Sequence of chain 1.A:
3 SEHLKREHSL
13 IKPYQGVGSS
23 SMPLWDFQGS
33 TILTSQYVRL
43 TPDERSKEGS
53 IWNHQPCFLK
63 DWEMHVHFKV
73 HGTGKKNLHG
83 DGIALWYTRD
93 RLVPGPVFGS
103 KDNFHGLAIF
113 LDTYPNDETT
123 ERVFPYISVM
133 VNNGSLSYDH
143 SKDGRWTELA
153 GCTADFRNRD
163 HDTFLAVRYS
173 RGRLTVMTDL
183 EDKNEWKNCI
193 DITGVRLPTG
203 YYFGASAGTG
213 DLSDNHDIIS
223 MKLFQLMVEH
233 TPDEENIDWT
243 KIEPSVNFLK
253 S

Binding-site contacts:
Ligand atom C6 contacts residue GLY212 of chain 1.A at 4.3 Å.
Ligand atom O4 contacts residue ASN118 of chain 1.A at 2.9 Å (h-bond).
Ligand atom C4 contacts residue SER48 of chain 1.A at 3.8 Å.
Ligand atom O4 contacts residue HIS142 of chain 1.A at 2.8 Å (h-bond).
Ligand atom O5 contacts residue GLY212 of chain 1.A at 3.7 Å.
Ligand atom C6 contacts residue SER48 of chain 1.A at 3.7 Å.
Ligand atom C4 contacts residue GLY212 of chain 1.A at 4.0 Å.
Ligand atom C1 contacts residue ASP213 of chain 1.A at 3.0 Å.
Ligand atom O4 contacts residue SER48 of chain 1.A at 2.6 Å (h-bond).
Ligand atom C4 contacts residue ASN118 of chain 1.A at 3.9 Å.
Ligand atom O4 contacts residue GLY212 of chain 1.A at 3.5 Å.
Ligand atom O1 contacts residue ASP213 of chain 1.A at 2.7 Å (salt-bridge).
Ligand atom O4 contacts residue ASP83 of chain 1.A at 2.6 Å (salt-bridge).
Ligand atom C4 contacts residue ASP83 of chain 1.A at 3.5 Å.
Ligand atom O6 contacts residue GLY212 of chain 1.A at 3.1 Å (h-bond).
Ligand atom C6 contacts residue ASP83 of chain 1.A at 3.5 Å.
Ligand atom C5 contacts residue ASP83 of chain 1.A at 4.1 Å.
Ligand atom O3 contacts residue HIS142 of chain 1.A at 2.9 Å (h-bond).
Ligand atom C5 contacts residue ASP213 of chain 1.A at 3.8 Å.
Ligand atom O2 contacts residue GLY212 of chain 1.A at 4.0 Å.
Ligand atom C4 contacts residue HIS142 of chain 1.A at 3.6 Å.
Ligand atom C5 contacts residue GLY212 of chain 1.A at 4.0 Å.
Ligand atom O6 contacts residue ASP213 of chain 1.A at 2.6 Å (salt-bridge).
Ligand atom O5 contacts residue LEU214 of chain 1.A at 4.2 Å.
Ligand atom O6 contacts residue ASP83 of chain 1.A at 2.6 Å (salt-bridge).
Ligand atom O6 contacts residue THR211 of chain 1.A at 4.3 Å.
Ligand atom C3 contacts residue HIS142 of chain 1.A at 3.7 Å.
Ligand atom O5 contacts residue ASP213 of chain 1.A at 2.8 Å (salt-bridge).
Ligand atom O3 contacts residue ASN118 of chain 1.A at 4.1 Å.
Ligand atom O4 contacts residue THR211 of chain 1.A at 3.9 Å.
Ligand atom C3 contacts residue ASN118 of chain 1.A at 4.0 Å.
Ligand atom C6 contacts residue ASP213 of chain 1.A at 3.4 Å.
Ligand atom C5 contacts residue SER48 of chain 1.A at 4.1 Å.
Ligand atom C3 contacts residue GLY212 of chain 1.A at 4.0 Å.
Ligand atom O3 contacts residue GLU50 of chain 1.A at 3.7 Å.
Ligand atom C6 contacts residue LEU214 of chain 1.A at 3.6 Å (hydrophobic).
Ligand atom O6 contacts residue LEU214 of chain 1.A at 3.0 Å (h-bond).
Ligand atom C6 contacts residue TYR116 of chain 1.A at 4.2 Å (hydrophobic).
Ligand atom O4 contacts residue TYR116 of chain 1.A at 4.0 Å.
Ligand atom C2 contacts residue ASP213 of chain 1.A at 4.4 Å.

The small molecule below binds the protein below.
Small molecule (SMILES): OC[C@H]1O[C@H](O[C@H]2[C@@H](O)[C@H](O)[C@@H](CO)O[C@@H]2O)[C@@H](O)[C@@H](O)[C@@H]1O